The small molecule below binds the protein below.
Small molecule (SMILES): CC(=O)N[C@H]1[C@H](O[C@H]2[C@H](O)[C@@H](NC(C)=O)CO[C@@H]2CO)O[C@H](CO)[C@@H](O)[C@@H]1O

Binding-site contacts:
Ligand atom C5 contacts residue ASN232 of chain 1.E at 3.3 Å.
Ligand atom O5 contacts residue ASN232 of chain 1.E at 2.4 Å (h-bond).
Ligand atom C4 contacts residue ASN232 of chain 1.E at 4.3 Å.
Ligand atom O7 contacts residue PRO231 of chain 1.E at 4.2 Å.
Ligand atom C2 contacts residue ASN232 of chain 1.E at 2.6 Å.
Ligand atom O6 contacts residue ASN232 of chain 1.E at 3.3 Å (h-bond).
Ligand atom C8 contacts residue PHE230 of chain 1.E at 3.1 Å (hydrophobic).
Ligand atom C6 contacts residue ASN232 of chain 1.E at 3.9 Å.
Ligand atom C7 contacts residue PRO231 of chain 1.E at 4.4 Å (hydrophobic).
Ligand atom N2 contacts residue ASN232 of chain 1.E at 3.1 Å (h-bond).
Ligand atom C8 contacts residue ASN232 of chain 1.E at 3.8 Å.
Ligand atom C3 contacts residue ASN232 of chain 1.E at 4.0 Å.
Ligand atom O6 contacts residue GLY229 of chain 1.E at 4.1 Å.
Ligand atom C1 contacts residue ASN232 of chain 1.E at 1.5 Å.
Ligand atom C6 contacts residue GLY229 of chain 1.E at 4.3 Å.
Ligand atom C7 contacts residue ASN232 of chain 1.E at 3.8 Å.
Ligand atom C7 contacts residue PHE230 of chain 1.E at 4.3 Å (hydrophobic).
Ligand atom C8 contacts residue PRO231 of chain 1.E at 4.2 Å (hydrophobic).

Sequence of chain 1.E:
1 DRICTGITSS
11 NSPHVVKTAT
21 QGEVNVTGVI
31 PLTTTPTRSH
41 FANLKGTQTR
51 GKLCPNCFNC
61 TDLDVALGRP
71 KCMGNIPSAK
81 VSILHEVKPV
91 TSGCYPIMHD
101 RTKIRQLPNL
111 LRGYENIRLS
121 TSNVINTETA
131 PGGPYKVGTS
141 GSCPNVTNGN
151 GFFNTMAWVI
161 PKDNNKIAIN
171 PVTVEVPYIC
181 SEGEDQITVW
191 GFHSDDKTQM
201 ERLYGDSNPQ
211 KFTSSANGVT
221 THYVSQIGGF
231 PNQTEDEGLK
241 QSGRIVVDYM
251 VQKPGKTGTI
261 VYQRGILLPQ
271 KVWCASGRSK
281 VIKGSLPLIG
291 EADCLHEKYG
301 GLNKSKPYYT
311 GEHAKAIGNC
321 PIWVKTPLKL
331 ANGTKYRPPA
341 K